A small-molecule ligand and the protein it binds are described below.
Small molecule (SMILES): C[C@H]1O[C@@H](n2cnc3c(N)ncnc32)[C@H](O)[C@@H]1O

Sequence of chain 1.A:
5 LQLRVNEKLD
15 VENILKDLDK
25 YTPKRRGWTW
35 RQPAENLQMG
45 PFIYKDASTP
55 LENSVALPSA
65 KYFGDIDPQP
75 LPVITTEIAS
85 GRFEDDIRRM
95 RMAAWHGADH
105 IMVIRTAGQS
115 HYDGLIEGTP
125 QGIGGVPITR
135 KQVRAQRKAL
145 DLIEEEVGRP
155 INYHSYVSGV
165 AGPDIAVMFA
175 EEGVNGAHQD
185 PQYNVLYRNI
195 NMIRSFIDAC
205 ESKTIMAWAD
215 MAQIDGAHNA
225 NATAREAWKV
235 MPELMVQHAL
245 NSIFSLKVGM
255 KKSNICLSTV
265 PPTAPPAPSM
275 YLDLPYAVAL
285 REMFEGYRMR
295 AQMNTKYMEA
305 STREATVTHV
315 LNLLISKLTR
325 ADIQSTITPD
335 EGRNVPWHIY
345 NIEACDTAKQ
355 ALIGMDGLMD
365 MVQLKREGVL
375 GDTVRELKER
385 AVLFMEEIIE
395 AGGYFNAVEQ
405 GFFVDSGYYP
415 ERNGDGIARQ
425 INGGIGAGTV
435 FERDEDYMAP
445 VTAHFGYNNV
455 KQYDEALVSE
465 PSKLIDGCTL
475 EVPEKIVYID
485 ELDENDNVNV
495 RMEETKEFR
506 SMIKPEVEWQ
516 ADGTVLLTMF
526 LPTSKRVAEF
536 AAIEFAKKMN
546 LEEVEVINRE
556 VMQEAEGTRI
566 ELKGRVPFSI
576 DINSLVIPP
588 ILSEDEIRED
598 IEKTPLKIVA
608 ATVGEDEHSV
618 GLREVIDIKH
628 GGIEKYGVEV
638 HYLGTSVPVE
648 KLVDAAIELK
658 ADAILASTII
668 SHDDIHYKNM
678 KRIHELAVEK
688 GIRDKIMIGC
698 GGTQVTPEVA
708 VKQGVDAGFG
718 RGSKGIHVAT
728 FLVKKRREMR

Binding-site contacts:
Ligand atom N1 contacts residue LEU486 of chain 1.A at 3.1 Å (h-bond).
Ligand atom O3' contacts residue PRO124 of chain 1.A at 4.3 Å.
Ligand atom N7 contacts residue LEU486 of chain 1.A at 3.6 Å.
Ligand atom O2' contacts residue GLU121 of chain 1.A at 3.8 Å.
Ligand atom C1' contacts residue LEU486 of chain 1.A at 4.4 Å (hydrophobic).
Ligand atom C6 contacts residue LEU486 of chain 1.A at 3.8 Å (hydrophobic).
Ligand atom C4 contacts residue LEU486 of chain 1.A at 3.8 Å (hydrophobic).
Ligand atom C8 contacts residue LEU486 of chain 1.A at 3.3 Å (hydrophobic).
Ligand atom C2' contacts residue LEU486 of chain 1.A at 4.3 Å (hydrophobic).
Ligand atom N3 contacts residue LEU486 of chain 1.A at 3.4 Å (h-bond).
Ligand atom C5' contacts residue ASP487 of chain 1.A at 4.2 Å.
Ligand atom O2' contacts residue LEU486 of chain 1.A at 3.7 Å.
Ligand atom C2 contacts residue ASP487 of chain 1.A at 4.1 Å.
Ligand atom C4' contacts residue ASP487 of chain 1.A at 4.3 Å.
Ligand atom C3' contacts residue ASP487 of chain 1.A at 4.0 Å.
Ligand atom C2 contacts residue LEU486 of chain 1.A at 2.9 Å (hydrophobic).
Ligand atom N9 contacts residue LEU486 of chain 1.A at 3.7 Å.
Ligand atom C5 contacts residue LEU486 of chain 1.A at 4.0 Å (hydrophobic).
Ligand atom O3' contacts residue ASP487 of chain 1.A at 3.3 Å (salt-bridge).
Ligand atom N3 contacts residue ASP487 of chain 1.A at 4.2 Å.